Binding-site contacts:
Ligand atom CA contacts residue PHE44 of chain 1.A at 3.5 Å (hydrophobic).
Ligand atom C19 contacts residue MET200 of chain 1.A at 4.0 Å (hydrophobic).
Ligand atom C11 contacts residue TYR196 of chain 1.A at 3.3 Å (hydrophobic).
Ligand atom CA1 contacts residue TRP109 of chain 1.A at 3.9 Å (hydrophobic).
Ligand atom C21 contacts residue ASP170 of chain 1.A at 4.1 Å.
Ligand atom C16 contacts residue ILE87 of chain 1.A at 3.4 Å (hydrophobic).
Ligand atom CB1 contacts residue TYR119 of chain 1.A at 4.0 Å (hydrophobic).
Ligand atom C5 contacts residue MET200 of chain 1.A at 3.6 Å (hydrophobic).
Ligand atom CA1 contacts residue ASN201 of chain 1.A at 4.0 Å.
Ligand atom C9 contacts residue MET200 of chain 1.A at 3.7 Å (hydrophobic).
Ligand atom C21 contacts residue TYR173 of chain 1.A at 3.9 Å (hydrophobic).
Ligand atom C17 contacts residue LEU43 of chain 1.A at 3.5 Å (hydrophobic).
Ligand atom C16 contacts residue ILE83 of chain 1.A at 3.8 Å (hydrophobic).
Ligand atom C16 contacts residue LEU43 of chain 1.A at 4.1 Å (hydrophobic).
Ligand atom OL contacts residue GLU88 of chain 1.A at 3.2 Å (salt-bridge).
Ligand atom C15 contacts residue ILE83 of chain 1.A at 3.3 Å (hydrophobic).
Ligand atom C15 contacts residue THR47 of chain 1.A at 3.0 Å.
Ligand atom C14 contacts residue THR47 of chain 1.A at 3.5 Å.
Ligand atom C3 contacts residue LEU108 of chain 1.A at 3.9 Å (hydrophobic).
Ligand atom CB1 contacts residue ASN201 of chain 1.A at 4.1 Å.
Ligand atom C22 contacts residue TRP204 of chain 1.A at 3.7 Å (hydrophobic).
Ligand atom C10 contacts residue MET200 of chain 1.A at 4.1 Å (hydrophobic).
Ligand atom NI contacts residue TYR112 of chain 1.A at 4.0 Å.
Ligand atom C10 contacts residue TYR196 of chain 1.A at 3.2 Å (hydrophobic).
Ligand atom CB contacts residue LEU43 of chain 1.A at 3.8 Å (hydrophobic).
Ligand atom C12 contacts residue LEU108 of chain 1.A at 4.2 Å (hydrophobic).
Ligand atom C21 contacts residue ASN201 of chain 1.A at 4.0 Å.
Ligand atom C6 contacts residue TRP204 of chain 1.A at 3.5 Å (hydrophobic).
Ligand atom NI contacts residue ASN201 of chain 1.A at 3.1 Å (h-bond).
Ligand atom CB1 contacts residue GLU88 of chain 1.A at 3.9 Å.
Ligand atom C13 contacts residue LEU108 of chain 1.A at 3.6 Å (hydrophobic).
Ligand atom OL contacts residue TRP109 of chain 1.A at 4.2 Å.
Ligand atom C17 contacts residue ILE87 of chain 1.A at 3.4 Å (hydrophobic).
Ligand atom C14 contacts residue ILE83 of chain 1.A at 3.5 Å (hydrophobic).
Ligand atom C22 contacts residue ASN201 of chain 1.A at 3.3 Å.
Ligand atom C2 contacts residue TRP109 of chain 1.A at 3.7 Å (hydrophobic).
Ligand atom C22 contacts residue GLU88 of chain 1.A at 4.1 Å.
Ligand atom C16 contacts residue THR47 of chain 1.A at 3.6 Å.
Ligand atom CA1 contacts residue GLU88 of chain 1.A at 4.1 Å.
Ligand atom C21 contacts residue TYR119 of chain 1.A at 3.9 Å (hydrophobic).

A protein and the small-molecule ligand that binds it are described below.
Small molecule (SMILES): CC/C(=C(\c1ccccc1)c1ccc(OCCN(C)C)cc1)c1ccccc1

Sequence of chain 1.A:
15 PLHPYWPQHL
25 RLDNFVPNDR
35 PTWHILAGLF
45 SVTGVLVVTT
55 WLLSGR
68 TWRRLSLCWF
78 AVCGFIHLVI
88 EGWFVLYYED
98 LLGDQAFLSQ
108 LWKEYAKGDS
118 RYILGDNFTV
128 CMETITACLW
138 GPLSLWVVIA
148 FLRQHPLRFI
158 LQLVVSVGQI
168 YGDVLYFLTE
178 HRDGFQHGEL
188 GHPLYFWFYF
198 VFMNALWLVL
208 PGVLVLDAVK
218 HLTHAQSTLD